Sequence of chain 1.A:
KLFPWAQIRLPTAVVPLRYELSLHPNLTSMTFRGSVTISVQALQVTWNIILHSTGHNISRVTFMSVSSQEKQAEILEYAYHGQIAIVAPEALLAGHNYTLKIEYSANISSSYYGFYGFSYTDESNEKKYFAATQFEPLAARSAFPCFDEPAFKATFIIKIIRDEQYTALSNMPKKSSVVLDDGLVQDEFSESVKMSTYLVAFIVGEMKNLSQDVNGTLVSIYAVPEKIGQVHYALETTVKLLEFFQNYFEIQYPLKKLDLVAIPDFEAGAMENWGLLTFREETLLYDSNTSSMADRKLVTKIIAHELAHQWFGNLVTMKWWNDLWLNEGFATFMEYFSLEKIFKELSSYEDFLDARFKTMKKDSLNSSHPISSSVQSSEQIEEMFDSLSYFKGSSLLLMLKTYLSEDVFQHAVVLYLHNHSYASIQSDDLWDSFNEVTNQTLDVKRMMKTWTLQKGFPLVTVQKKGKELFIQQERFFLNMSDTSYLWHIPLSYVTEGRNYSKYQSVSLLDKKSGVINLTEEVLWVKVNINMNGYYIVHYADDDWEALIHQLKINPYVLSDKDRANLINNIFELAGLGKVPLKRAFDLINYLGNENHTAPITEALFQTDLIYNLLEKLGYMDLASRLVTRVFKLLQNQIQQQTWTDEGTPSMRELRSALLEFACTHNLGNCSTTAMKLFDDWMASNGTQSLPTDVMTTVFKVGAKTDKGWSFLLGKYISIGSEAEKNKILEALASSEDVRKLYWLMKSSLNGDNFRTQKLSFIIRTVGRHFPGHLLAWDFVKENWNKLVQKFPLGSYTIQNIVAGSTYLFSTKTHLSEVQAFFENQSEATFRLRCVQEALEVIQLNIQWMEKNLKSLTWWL

Binding-site contacts:
Ligand atom N2 contacts residue ASN113 of chain 1.A at 3.1 Å (h-bond).
Ligand atom C8 contacts residue ASN62 of chain 1.A at 3.8 Å.
Ligand atom O5 contacts residue ASN113 of chain 1.A at 2.4 Å (h-bond).
Ligand atom C8 contacts residue SER111 of chain 1.A at 3.9 Å.
Ligand atom C7 contacts residue GLY60 of chain 1.A at 4.0 Å.
Ligand atom O7 contacts residue ASN113 of chain 1.A at 4.4 Å.
Ligand atom C8 contacts residue GLY60 of chain 1.A at 3.5 Å.
Ligand atom C4 contacts residue ASN113 of chain 1.A at 4.2 Å.
Ligand atom C8 contacts residue HIS61 of chain 1.A at 4.3 Å.
Ligand atom C2 contacts residue ASN113 of chain 1.A at 2.5 Å.
Ligand atom C3 contacts residue ASN113 of chain 1.A at 3.8 Å.
Ligand atom C1 contacts residue ASN113 of chain 1.A at 1.4 Å.
Ligand atom O7 contacts residue GLY60 of chain 1.A at 3.9 Å.
Ligand atom C7 contacts residue ASN113 of chain 1.A at 4.0 Å.
Ligand atom C5 contacts residue ASN113 of chain 1.A at 3.7 Å.

A small-molecule ligand and the protein it binds are described below.
Small molecule (SMILES): CC(=O)N[C@@H]1[C@@H](O)[C@H](O)[C@@H](CO)O[C@H]1O